Sequence of chain 1.C:
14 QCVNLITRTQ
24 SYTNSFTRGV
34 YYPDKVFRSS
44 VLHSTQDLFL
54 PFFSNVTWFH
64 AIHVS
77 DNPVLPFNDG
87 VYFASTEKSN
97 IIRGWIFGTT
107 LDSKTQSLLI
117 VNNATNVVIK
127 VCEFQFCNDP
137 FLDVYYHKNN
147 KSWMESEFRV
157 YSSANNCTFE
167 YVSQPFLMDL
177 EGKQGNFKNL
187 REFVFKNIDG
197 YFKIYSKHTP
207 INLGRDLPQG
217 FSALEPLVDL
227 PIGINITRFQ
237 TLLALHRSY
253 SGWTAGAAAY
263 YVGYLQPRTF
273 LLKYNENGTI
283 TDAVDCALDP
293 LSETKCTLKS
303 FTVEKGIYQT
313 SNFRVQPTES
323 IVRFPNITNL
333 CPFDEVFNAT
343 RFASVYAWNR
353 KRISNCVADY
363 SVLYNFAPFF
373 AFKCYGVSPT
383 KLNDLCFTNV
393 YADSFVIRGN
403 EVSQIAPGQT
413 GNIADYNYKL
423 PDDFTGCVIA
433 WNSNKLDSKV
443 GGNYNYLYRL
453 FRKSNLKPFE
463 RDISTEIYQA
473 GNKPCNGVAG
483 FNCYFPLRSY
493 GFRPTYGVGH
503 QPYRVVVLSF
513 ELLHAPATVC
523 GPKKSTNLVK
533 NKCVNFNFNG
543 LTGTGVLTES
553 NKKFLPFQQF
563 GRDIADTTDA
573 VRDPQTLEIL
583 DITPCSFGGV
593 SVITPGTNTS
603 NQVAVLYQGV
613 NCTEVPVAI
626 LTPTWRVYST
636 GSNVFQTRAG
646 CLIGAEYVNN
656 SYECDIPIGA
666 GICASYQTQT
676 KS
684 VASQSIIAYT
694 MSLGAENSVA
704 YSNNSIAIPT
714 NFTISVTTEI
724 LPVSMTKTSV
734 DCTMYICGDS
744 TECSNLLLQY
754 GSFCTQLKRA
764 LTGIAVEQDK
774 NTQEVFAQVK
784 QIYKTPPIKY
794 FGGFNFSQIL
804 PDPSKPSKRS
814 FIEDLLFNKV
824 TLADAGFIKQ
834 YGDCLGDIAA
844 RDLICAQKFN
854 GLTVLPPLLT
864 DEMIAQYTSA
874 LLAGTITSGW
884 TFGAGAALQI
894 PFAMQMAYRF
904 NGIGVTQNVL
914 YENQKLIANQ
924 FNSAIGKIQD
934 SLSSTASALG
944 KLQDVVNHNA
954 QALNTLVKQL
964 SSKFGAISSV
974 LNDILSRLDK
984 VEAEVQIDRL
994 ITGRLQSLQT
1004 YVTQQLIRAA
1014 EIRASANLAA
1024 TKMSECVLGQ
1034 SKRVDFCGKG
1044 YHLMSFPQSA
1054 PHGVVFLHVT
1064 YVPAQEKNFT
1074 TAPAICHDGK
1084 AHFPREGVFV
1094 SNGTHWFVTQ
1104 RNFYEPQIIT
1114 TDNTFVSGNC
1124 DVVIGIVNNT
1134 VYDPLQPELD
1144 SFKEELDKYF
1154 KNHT

A small-molecule ligand and the protein it binds are described below.
Small molecule (SMILES): CC(=O)N[C@H]1[C@H](O[C@H]2[C@H](O)[C@@H](NC(C)=O)CO[C@@H]2CO)O[C@H](CO)[C@@H](O)[C@@H]1O

Binding-site contacts:
Ligand atom O5 contacts residue THR233 of chain 1.C at 3.7 Å.
Ligand atom O7 contacts residue ARG454 of chain 1.B at 3.5 Å (salt-bridge).
Ligand atom C6 contacts residue THR233 of chain 1.C at 4.3 Å.
Ligand atom C8 contacts residue LYS459 of chain 1.B at 3.5 Å.
Ligand atom C3 contacts residue ASN231 of chain 1.C at 3.8 Å.
Ligand atom C7 contacts residue ARG454 of chain 1.B at 4.2 Å.
Ligand atom C6 contacts residue LYS455 of chain 1.B at 3.7 Å.
Ligand atom O5 contacts residue ASN231 of chain 1.C at 2.3 Å (h-bond).
Ligand atom O6 contacts residue THR233 of chain 1.C at 4.4 Å.
Ligand atom O6 contacts residue ASN231 of chain 1.C at 4.4 Å.
Ligand atom C8 contacts residue ARG454 of chain 1.B at 4.2 Å.
Ligand atom C5 contacts residue ASN231 of chain 1.C at 3.6 Å.
Ligand atom C7 contacts residue GLU462 of chain 1.B at 4.3 Å.
Ligand atom C5 contacts residue THR233 of chain 1.C at 4.0 Å.
Ligand atom C8 contacts residue GLU462 of chain 1.B at 3.0 Å.
Ligand atom C7 contacts residue ASN231 of chain 1.C at 3.2 Å.
Ligand atom C4 contacts residue ASN231 of chain 1.C at 4.2 Å.
Ligand atom N2 contacts residue ASN231 of chain 1.C at 2.9 Å (h-bond).
Ligand atom O6 contacts residue SER456 of chain 1.B at 4.5 Å.
Ligand atom C8 contacts residue ASN231 of chain 1.C at 4.4 Å.
Ligand atom C1 contacts residue THR233 of chain 1.C at 3.9 Å.
Ligand atom O7 contacts residue ASN231 of chain 1.C at 3.1 Å (h-bond).
Ligand atom O6 contacts residue THR105 of chain 1.C at 4.4 Å.
Ligand atom C2 contacts residue ASN231 of chain 1.C at 2.4 Å.
Ligand atom C1 contacts residue ASN231 of chain 1.C at 1.4 Å.

Sequence of chain 1.B:
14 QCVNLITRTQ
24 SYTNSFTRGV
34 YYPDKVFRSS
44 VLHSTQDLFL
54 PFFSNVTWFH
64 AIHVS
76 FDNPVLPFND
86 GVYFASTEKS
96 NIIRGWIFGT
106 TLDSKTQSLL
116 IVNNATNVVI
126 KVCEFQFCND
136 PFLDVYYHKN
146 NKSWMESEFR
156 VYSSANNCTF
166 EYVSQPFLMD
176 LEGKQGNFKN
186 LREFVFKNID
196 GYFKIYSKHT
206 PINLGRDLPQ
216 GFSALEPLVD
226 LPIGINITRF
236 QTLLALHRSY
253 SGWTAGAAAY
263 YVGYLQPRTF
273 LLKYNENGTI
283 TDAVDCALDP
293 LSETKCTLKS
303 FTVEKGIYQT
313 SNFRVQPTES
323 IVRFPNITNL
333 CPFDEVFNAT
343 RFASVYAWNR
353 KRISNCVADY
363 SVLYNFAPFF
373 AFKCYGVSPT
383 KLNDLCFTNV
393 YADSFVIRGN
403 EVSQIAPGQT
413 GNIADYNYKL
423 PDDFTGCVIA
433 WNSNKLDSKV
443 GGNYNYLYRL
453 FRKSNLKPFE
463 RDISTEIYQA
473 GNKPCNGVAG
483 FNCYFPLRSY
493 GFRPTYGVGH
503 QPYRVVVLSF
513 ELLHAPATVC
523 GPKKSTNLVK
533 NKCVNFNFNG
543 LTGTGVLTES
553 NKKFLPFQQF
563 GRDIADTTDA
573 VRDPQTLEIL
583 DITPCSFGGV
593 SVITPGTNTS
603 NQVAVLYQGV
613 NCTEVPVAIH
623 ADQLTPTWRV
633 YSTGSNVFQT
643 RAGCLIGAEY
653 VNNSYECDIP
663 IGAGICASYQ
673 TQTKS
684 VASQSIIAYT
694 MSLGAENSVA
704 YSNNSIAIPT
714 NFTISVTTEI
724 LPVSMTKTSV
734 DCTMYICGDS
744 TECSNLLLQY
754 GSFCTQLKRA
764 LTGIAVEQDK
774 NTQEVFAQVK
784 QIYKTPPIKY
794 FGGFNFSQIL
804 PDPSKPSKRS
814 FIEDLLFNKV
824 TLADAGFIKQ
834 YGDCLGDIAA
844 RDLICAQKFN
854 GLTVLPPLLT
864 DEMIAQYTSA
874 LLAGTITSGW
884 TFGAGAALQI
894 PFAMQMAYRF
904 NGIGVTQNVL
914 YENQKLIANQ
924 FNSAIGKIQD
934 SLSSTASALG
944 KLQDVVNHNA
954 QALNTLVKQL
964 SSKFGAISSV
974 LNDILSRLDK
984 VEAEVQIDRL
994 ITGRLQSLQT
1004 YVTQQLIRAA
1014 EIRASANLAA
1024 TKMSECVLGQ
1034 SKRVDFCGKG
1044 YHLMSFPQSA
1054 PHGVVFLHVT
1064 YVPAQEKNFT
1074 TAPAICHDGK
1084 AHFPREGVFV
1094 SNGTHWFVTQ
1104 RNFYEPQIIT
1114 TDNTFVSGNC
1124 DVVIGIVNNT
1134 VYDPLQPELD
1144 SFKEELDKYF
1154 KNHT